Sequence of chain 1.B:
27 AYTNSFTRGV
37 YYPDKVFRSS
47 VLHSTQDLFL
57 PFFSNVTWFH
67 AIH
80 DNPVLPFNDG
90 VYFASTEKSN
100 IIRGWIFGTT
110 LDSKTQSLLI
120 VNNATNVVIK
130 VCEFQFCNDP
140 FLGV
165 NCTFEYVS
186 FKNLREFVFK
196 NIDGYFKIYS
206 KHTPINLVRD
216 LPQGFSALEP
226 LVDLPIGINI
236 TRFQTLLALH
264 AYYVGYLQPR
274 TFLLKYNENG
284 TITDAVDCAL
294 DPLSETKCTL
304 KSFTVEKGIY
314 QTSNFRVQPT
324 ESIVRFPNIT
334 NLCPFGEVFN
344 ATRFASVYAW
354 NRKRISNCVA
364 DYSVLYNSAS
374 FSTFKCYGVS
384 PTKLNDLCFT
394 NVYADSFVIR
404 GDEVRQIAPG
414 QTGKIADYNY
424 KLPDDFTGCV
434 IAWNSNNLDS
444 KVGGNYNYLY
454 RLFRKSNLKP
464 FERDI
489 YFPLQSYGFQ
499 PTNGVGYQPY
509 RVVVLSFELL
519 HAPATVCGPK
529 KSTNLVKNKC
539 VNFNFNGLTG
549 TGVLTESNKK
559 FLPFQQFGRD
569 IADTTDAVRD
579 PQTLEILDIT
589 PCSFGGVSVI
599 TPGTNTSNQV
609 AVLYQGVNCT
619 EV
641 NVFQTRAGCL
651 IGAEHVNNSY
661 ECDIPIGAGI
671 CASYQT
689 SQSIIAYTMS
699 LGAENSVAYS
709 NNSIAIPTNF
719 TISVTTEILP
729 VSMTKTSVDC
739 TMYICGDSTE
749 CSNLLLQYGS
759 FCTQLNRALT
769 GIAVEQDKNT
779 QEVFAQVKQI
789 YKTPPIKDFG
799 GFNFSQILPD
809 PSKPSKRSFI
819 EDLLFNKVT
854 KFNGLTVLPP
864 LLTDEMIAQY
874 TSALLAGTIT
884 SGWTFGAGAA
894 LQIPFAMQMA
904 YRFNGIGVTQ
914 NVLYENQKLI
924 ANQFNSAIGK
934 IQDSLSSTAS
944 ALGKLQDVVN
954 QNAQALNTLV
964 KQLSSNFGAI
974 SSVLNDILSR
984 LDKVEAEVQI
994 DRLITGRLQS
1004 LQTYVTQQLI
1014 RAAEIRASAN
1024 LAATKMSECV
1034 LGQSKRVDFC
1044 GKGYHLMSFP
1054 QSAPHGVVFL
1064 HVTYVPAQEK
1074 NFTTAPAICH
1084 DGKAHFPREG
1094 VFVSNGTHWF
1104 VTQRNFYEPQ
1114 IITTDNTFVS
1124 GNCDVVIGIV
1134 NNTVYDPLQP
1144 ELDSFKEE

Binding-site contacts:
Ligand atom O6 contacts residue ASN603 of chain 1.B at 4.3 Å.
Ligand atom C2 contacts residue ASN603 of chain 1.B at 2.5 Å.
Ligand atom N2 contacts residue ASN603 of chain 1.B at 2.9 Å (h-bond).
Ligand atom C4 contacts residue ASN603 of chain 1.B at 4.2 Å.
Ligand atom C3 contacts residue ASN603 of chain 1.B at 3.8 Å.
Ligand atom O5 contacts residue ASN603 of chain 1.B at 2.4 Å (h-bond).
Ligand atom O7 contacts residue ASN603 of chain 1.B at 3.5 Å (h-bond).
Ligand atom C5 contacts residue ASN603 of chain 1.B at 3.7 Å.
Ligand atom C7 contacts residue ASN603 of chain 1.B at 3.3 Å.
Ligand atom C8 contacts residue ASN603 of chain 1.B at 3.8 Å.
Ligand atom C1 contacts residue ASN603 of chain 1.B at 1.4 Å.

This small molecule binds to this protein.
Small molecule (SMILES): CC(=O)N[C@@H]1[C@@H](O)[C@H](O)[C@@H](CO)O[C@H]1O